Sequence of chain 5.KB:
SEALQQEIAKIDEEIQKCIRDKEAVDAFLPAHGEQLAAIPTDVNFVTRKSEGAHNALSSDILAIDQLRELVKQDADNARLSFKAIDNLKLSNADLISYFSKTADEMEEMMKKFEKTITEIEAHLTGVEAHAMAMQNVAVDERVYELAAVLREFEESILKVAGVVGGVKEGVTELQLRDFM

A protein and the small-molecule ligand that binds it are described below.
Small molecule (SMILES): CC[C@H](C)[C@H](N)C(=O)N[C@@H](CC(C)C)C(=O)N1CCC[C@H]1C(=O)N[C@@H](CCSC)C(=O)N[C@@H](Cc1ccc(O)cc1)C(=O)N[C@@H](CCCCN)C(=O)N[C@@H](CC(C)C)C(=O)N[C@@H](CO)C(=O)N1CCC[C@H]1C=O

Binding-site contacts:
Ligand atom CD1 contacts residue ASN1072 of chain 5.MA at 4.0 Å.
Ligand atom OH contacts residue ASP182 of chain 5.KB at 3.3 Å (salt-bridge).
Ligand atom C contacts residue GLN1063 of chain 5.MA at 3.9 Å.
Ligand atom C contacts residue VAL1202 of chain 5.MA at 4.2 Å (hydrophobic).
Ligand atom CB contacts residue THR1121 of chain 5.MA at 3.3 Å.
Ligand atom CG contacts residue THR1121 of chain 5.MA at 3.3 Å.
Ligand atom CD1 contacts residue GLN1063 of chain 5.MA at 3.8 Å.
Ligand atom O contacts residue THR1121 of chain 5.MA at 4.0 Å.
Ligand atom CD1 contacts residue TYR141 of chain 5.PB at 3.4 Å (hydrophobic).
Ligand atom CD2 contacts residue THR1121 of chain 5.MA at 4.3 Å.
Ligand atom O contacts residue GLN1063 of chain 5.MA at 2.9 Å (h-bond).
Ligand atom O contacts residue VAL1202 of chain 5.MA at 3.2 Å.
Ligand atom CG contacts residue HIS1126 of chain 5.MA at 4.3 Å.
Ligand atom CA contacts residue GLN1063 of chain 5.MA at 4.3 Å.
Ligand atom CD2 contacts residue GLN1063 of chain 5.MA at 3.6 Å.
Ligand atom C contacts residue HIS1126 of chain 5.MA at 4.0 Å.
Ligand atom CE2 contacts residue GLN1063 of chain 5.MA at 3.3 Å.
Ligand atom CE1 contacts residue THR1121 of chain 5.MA at 3.9 Å.
Ligand atom CZ contacts residue ASP182 of chain 5.KB at 4.0 Å.
Ligand atom OH contacts residue GLU183 of chain 5.KB at 4.0 Å.
Ligand atom OH contacts residue HIS1068 of chain 5.MA at 3.8 Å.
Ligand atom CD2 contacts residue PHE1125 of chain 5.MA at 4.2 Å (hydrophobic).
Ligand atom CG2 contacts residue GLN1063 of chain 5.MA at 3.3 Å.
Ligand atom OH contacts residue ASN1072 of chain 5.MA at 3.1 Å (h-bond).
Ligand atom CD2 contacts residue THR1121 of chain 5.MA at 4.0 Å.
Ligand atom CD1 contacts residue THR1121 of chain 5.MA at 3.0 Å.
Ligand atom CG1 contacts residue TYR141 of chain 5.PB at 3.8 Å (hydrophobic).
Ligand atom CD1 contacts residue PHE1125 of chain 5.MA at 3.6 Å (hydrophobic).
Ligand atom CD2 contacts residue ALA1120 of chain 5.MA at 3.5 Å (hydrophobic).
Ligand atom O contacts residue HIS1126 of chain 5.MA at 3.3 Å (h-bond).
Ligand atom CD2 contacts residue LEU1129 of chain 5.MA at 4.2 Å (hydrophobic).
Ligand atom CD2 contacts residue HIS1126 of chain 5.MA at 3.4 Å.
Ligand atom CZ contacts residue GLN1063 of chain 5.MA at 4.1 Å.
Ligand atom CZ contacts residue ASN1072 of chain 5.MA at 3.5 Å.
Ligand atom CE2 contacts residue ASP182 of chain 5.KB at 4.1 Å.
Ligand atom CG contacts residue ASN1072 of chain 5.MA at 4.2 Å.
Ligand atom OH contacts residue GLN1063 of chain 5.MA at 3.7 Å.
Ligand atom SD contacts residue ASN1072 of chain 5.MA at 3.7 Å.
Ligand atom CE1 contacts residue ASN1072 of chain 5.MA at 3.3 Å.
Ligand atom CD1 contacts residue ASN1122 of chain 5.MA at 4.3 Å.

Sequence of chain 5.MA:
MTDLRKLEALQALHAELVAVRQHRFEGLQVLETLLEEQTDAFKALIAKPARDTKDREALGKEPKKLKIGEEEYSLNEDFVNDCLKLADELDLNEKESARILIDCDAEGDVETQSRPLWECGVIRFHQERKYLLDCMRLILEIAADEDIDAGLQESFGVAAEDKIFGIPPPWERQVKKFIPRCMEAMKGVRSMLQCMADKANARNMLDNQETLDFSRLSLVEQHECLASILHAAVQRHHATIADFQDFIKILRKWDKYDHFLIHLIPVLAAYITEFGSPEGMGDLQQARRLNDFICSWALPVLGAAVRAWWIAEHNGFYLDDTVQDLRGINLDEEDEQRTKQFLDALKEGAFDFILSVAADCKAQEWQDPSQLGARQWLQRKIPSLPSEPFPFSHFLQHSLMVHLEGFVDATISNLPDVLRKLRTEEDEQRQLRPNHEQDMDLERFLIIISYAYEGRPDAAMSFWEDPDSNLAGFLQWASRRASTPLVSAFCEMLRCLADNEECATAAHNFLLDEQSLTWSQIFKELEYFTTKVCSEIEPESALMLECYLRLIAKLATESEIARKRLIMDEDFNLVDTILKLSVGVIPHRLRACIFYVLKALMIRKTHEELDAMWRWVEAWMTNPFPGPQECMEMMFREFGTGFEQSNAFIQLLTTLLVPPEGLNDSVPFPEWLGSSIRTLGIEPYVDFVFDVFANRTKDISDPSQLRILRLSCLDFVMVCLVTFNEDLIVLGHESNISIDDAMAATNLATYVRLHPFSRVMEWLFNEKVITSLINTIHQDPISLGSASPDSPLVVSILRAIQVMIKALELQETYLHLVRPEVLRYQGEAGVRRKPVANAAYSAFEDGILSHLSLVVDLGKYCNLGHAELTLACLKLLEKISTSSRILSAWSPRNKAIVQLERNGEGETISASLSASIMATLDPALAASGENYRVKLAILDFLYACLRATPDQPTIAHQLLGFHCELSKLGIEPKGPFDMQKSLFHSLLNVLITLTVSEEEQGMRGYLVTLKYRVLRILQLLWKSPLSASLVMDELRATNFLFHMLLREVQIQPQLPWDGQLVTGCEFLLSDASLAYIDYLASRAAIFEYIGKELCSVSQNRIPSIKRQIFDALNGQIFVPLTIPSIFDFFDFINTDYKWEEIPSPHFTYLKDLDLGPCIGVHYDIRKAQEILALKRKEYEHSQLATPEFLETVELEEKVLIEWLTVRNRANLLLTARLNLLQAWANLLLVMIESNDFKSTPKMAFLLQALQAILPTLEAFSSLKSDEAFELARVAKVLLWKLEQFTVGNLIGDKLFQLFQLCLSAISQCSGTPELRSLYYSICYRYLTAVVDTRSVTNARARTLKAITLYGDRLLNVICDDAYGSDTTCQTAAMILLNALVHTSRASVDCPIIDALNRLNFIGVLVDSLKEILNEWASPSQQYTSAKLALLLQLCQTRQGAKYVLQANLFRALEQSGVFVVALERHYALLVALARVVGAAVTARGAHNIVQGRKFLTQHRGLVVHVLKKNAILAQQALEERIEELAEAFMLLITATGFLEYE

Sequence of chain 5.PB:
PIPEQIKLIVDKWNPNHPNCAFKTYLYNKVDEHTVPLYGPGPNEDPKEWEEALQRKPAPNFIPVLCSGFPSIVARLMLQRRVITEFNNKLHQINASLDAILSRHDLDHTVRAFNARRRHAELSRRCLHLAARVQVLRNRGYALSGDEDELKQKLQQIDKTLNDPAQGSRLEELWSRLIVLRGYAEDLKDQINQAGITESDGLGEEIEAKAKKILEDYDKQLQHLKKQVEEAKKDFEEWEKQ